Sequence of chain 1.K:
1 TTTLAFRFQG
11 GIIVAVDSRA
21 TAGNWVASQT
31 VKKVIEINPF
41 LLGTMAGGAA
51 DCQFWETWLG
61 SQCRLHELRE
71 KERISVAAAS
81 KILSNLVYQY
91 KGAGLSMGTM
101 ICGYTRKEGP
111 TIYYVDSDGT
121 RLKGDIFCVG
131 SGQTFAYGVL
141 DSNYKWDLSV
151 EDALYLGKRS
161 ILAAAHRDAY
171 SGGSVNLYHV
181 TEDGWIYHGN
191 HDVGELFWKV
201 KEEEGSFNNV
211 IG

This small molecule binds to this protein.
Small molecule (SMILES): C[C@]12OCC[C@H]1C(=O)N[C@]2(C=O)[C@@H](O)[C@@H]1C=CCCC1

Binding-site contacts:
Ligand atom C4 contacts residue THR21 of chain 1.K at 3.4 Å.
Ligand atom O17 contacts residue ARG19 of chain 1.K at 3.7 Å.
Ligand atom C20 contacts residue THR21 of chain 1.K at 3.1 Å.
Ligand atom C13 contacts residue ALA49 of chain 1.K at 3.7 Å (hydrophobic).
Ligand atom C14 contacts residue MET45 of chain 1.K at 3.8 Å (hydrophobic).
Ligand atom C5 contacts residue THR21 of chain 1.K at 3.5 Å.
Ligand atom C12 contacts residue ALA49 of chain 1.K at 4.1 Å (hydrophobic).
Ligand atom C9 contacts residue THR1 of chain 1.K at 2.4 Å.
Ligand atom C10 contacts residue ARG19 of chain 1.K at 3.7 Å.
Ligand atom C14 contacts residue LYS33 of chain 1.K at 4.0 Å.
Ligand atom C11 contacts residue GLY47 of chain 1.K at 3.7 Å.
Ligand atom C18 contacts residue THR1 of chain 1.K at 1.4 Å.
Ligand atom O7 contacts residue GLY47 of chain 1.K at 3.7 Å.
Ligand atom C16 contacts residue GLY47 of chain 1.K at 3.6 Å.
Ligand atom C16 contacts residue LYS33 of chain 1.K at 4.1 Å.
Ligand atom C15 contacts residue MET45 of chain 1.K at 3.4 Å (hydrophobic).
Ligand atom O19 contacts residue GLY47 of chain 1.K at 3.0 Å (h-bond).
Ligand atom O2 contacts residue THR1 of chain 1.K at 3.4 Å (h-bond).
Ligand atom O19 contacts residue THR1 of chain 1.K at 2.3 Å (h-bond).
Ligand atom C15 contacts residue ALA49 of chain 1.K at 3.9 Å (hydrophobic).
Ligand atom C3 contacts residue THR1 of chain 1.K at 3.1 Å.
Ligand atom C12 contacts residue LYS33 of chain 1.K at 4.0 Å.
Ligand atom C1 contacts residue THR21 of chain 1.K at 4.0 Å.
Ligand atom C6 contacts residue GLY47 of chain 1.K at 3.7 Å.
Ligand atom C13 contacts residue VAL31 of chain 1.K at 3.7 Å (hydrophobic).
Ligand atom N8 contacts residue THR1 of chain 1.K at 3.7 Å.
Ligand atom C3 contacts residue THR21 of chain 1.K at 3.9 Å.
Ligand atom C11 contacts residue THR1 of chain 1.K at 3.9 Å.
Ligand atom N8 contacts residue GLY47 of chain 1.K at 3.0 Å (h-bond).
Ligand atom C14 contacts residue ALA49 of chain 1.K at 3.9 Å (hydrophobic).
Ligand atom O17 contacts residue ALA20 of chain 1.K at 3.4 Å.
Ligand atom O19 contacts residue ALA46 of chain 1.K at 3.9 Å.
Ligand atom O17 contacts residue THR21 of chain 1.K at 3.5 Å (h-bond).
Ligand atom C4 contacts residue ARG19 of chain 1.K at 3.7 Å.
Ligand atom C16 contacts residue MET45 of chain 1.K at 3.7 Å (hydrophobic).
Ligand atom C16 contacts residue THR1 of chain 1.K at 3.7 Å.
Ligand atom C10 contacts residue THR1 of chain 1.K at 3.0 Å.
Ligand atom C4 contacts residue THR1 of chain 1.K at 3.3 Å.
Ligand atom C4 contacts residue TYR170 of chain 1.K at 3.3 Å (hydrophobic).
Ligand atom C15 contacts residue GLY47 of chain 1.K at 3.8 Å.